Sequence of chain 1.B:
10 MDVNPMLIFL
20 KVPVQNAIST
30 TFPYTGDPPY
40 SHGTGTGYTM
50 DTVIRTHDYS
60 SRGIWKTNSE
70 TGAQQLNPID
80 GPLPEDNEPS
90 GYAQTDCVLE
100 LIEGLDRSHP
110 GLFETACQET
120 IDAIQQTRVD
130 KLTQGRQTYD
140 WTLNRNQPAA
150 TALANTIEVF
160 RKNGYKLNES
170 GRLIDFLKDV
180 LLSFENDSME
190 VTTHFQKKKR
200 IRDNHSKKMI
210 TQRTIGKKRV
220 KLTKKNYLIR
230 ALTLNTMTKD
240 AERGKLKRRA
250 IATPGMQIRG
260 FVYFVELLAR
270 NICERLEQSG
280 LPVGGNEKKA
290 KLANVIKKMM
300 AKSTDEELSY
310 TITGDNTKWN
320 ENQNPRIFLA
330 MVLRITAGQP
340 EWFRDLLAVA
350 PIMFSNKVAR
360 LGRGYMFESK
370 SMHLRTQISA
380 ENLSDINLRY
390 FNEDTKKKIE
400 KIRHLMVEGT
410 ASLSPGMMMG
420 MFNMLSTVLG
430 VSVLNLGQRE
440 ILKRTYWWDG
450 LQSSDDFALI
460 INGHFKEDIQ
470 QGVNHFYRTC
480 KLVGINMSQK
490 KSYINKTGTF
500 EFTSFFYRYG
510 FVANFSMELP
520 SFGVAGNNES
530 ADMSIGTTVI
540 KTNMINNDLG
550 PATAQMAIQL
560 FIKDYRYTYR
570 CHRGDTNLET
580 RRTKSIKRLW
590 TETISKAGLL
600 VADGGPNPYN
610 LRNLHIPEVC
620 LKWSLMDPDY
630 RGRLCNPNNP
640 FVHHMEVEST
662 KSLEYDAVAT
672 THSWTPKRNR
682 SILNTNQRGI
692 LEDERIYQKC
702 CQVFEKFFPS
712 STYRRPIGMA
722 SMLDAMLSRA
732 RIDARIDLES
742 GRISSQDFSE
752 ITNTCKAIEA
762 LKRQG

Binding-site contacts:
Ligand atom O3' contacts residue ASN319 of chain 1.B at 3.1 Å (h-bond).
Ligand atom O2A contacts residue ASP314 of chain 1.B at 3.4 Å (salt-bridge).
Ligand atom O2 contacts residue GLY419 of chain 1.B at 3.5 Å.
Ligand atom N3 contacts residue MET418 of chain 1.B at 3.7 Å.
Ligand atom O1B contacts residue TRP318 of chain 1.B at 3.3 Å (h-bond).
Ligand atom O1B contacts residue MG1 of chain 1.K at 2.1 Å.
Ligand atom N3A contacts residue MG1 of chain 1.K at 3.6 Å.
Ligand atom O2G contacts residue MG1 of chain 1.K at 2.1 Å.
Ligand atom O1B contacts residue ASN315 of chain 1.B at 3.2 Å (h-bond).
Ligand atom O3B contacts residue LYS317 of chain 1.B at 3.5 Å (salt-bridge).
Ligand atom PA contacts residue MG1 of chain 1.K at 3.3 Å.
Ligand atom O2' contacts residue ASN319 of chain 1.B at 3.5 Å.
Ligand atom C4 contacts residue MET418 of chain 1.B at 3.8 Å (hydrophobic).
Ligand atom O3G contacts residue THR316 of chain 1.B at 3.8 Å.
Ligand atom PG contacts residue LYS317 of chain 1.B at 3.9 Å.
Ligand atom O1B contacts residue LYS317 of chain 1.B at 3.8 Å.
Ligand atom O2' contacts residue TRP318 of chain 1.B at 3.9 Å.
Ligand atom PB contacts residue MG1 of chain 1.K at 3.2 Å.
Ligand atom O2 contacts residue MET418 of chain 1.B at 3.6 Å (h-bond).
Ligand atom O2' contacts residue GLY419 of chain 1.B at 3.4 Å (h-bond).
Ligand atom O1A contacts residue ARG248 of chain 1.B at 3.7 Å.
Ligand atom C4 contacts residue LYS238 of chain 1.B at 3.5 Å.
Ligand atom O4 contacts residue LYS238 of chain 1.B at 2.4 Å (salt-bridge).
Ligand atom O3B contacts residue MG1 of chain 1.K at 3.7 Å.
Ligand atom O3' contacts residue TRP318 of chain 1.B at 3.6 Å.
Ligand atom O2G contacts residue ASN315 of chain 1.B at 3.3 Å (h-bond).
Ligand atom C5' contacts residue ASP454 of chain 1.B at 3.3 Å.
Ligand atom PG contacts residue MG1 of chain 1.K at 3.4 Å.
Ligand atom O2G contacts residue ASP314 of chain 1.B at 3.0 Å (salt-bridge).
Ligand atom N3A contacts residue ARG248 of chain 1.B at 3.0 Å (salt-bridge).
Ligand atom O1G contacts residue LYS490 of chain 1.B at 3.7 Å.
Ligand atom O2G contacts residue LYS490 of chain 1.B at 3.6 Å (salt-bridge).
Ligand atom PB contacts residue TRP318 of chain 1.B at 3.9 Å.
Ligand atom O2B contacts residue ASN319 of chain 1.B at 3.1 Å (h-bond).
Ligand atom O2B contacts residue TRP318 of chain 1.B at 3.5 Å (h-bond).
Ligand atom O2A contacts residue ASP454 of chain 1.B at 3.3 Å (salt-bridge).
Ligand atom O3G contacts residue LYS317 of chain 1.B at 3.5 Å (salt-bridge).
Ligand atom O2A contacts residue MG1 of chain 1.K at 2.1 Å.
Ligand atom O2A contacts residue MG1 of chain 1.M at 3.0 Å.
Ligand atom C5 contacts residue ARG248 of chain 1.B at 3.7 Å.

The small molecule below binds the protein below.
Small molecule (SMILES): O=c1ccn([C@@H]2O[C@H](COP(=O)(O)NP(=O)(O)OP(=O)(O)O)[C@@H](O)[C@H]2O)c(=O)[nH]1